Sequence of chain 1.G:
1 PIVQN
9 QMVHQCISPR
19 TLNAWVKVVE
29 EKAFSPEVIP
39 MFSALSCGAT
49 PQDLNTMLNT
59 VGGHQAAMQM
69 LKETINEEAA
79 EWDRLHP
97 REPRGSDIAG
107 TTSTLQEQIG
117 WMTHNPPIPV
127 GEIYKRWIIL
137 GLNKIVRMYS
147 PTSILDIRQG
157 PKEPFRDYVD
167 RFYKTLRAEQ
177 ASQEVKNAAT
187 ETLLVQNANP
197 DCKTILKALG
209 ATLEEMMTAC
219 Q

Sequence of chain 1.L:
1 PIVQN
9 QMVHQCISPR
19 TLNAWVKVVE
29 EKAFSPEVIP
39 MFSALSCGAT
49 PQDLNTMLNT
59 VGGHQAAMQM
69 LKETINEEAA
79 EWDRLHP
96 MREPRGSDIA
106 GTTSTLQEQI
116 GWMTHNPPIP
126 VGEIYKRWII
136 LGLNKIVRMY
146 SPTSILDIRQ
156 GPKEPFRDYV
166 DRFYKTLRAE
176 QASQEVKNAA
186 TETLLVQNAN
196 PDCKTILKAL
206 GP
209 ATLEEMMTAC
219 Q

Binding-site contacts:
Ligand atom F1 contacts residue LYS70 of chain 1.L at 3.4 Å.
Ligand atom C24 contacts residue ASN57 of chain 1.L at 3.7 Å.
Ligand atom C18 contacts residue LYS70 of chain 1.L at 3.5 Å.
Ligand atom N4 contacts residue ASN57 of chain 1.L at 2.7 Å (h-bond).
Ligand atom O5 contacts residue THR107 of chain 1.L at 3.1 Å.
Ligand atom C21 contacts residue ASN57 of chain 1.L at 3.3 Å.
Ligand atom O3 contacts residue ARG173 of chain 1.G at 3.5 Å (salt-bridge).
Ligand atom O3 contacts residue ASN57 of chain 1.L at 3.6 Å (h-bond).
Ligand atom C35 contacts residue ASN74 of chain 1.L at 3.1 Å.
Ligand atom N1 contacts residue ASN183 of chain 1.G at 2.9 Å (h-bond).
Ligand atom C30 contacts residue ASN53 of chain 1.L at 3.6 Å.
Ligand atom C7 contacts residue LYS70 of chain 1.L at 3.5 Å.
Ligand atom C22 contacts residue ASN53 of chain 1.L at 3.5 Å.
Ligand atom C1 contacts residue GLN67 of chain 1.L at 3.2 Å.
Ligand atom C15 contacts residue ASN57 of chain 1.L at 3.2 Å.
Ligand atom C3 contacts residue ASN183 of chain 1.G at 3.2 Å.
Ligand atom F2 contacts residue MET66 of chain 1.L at 3.0 Å.
Ligand atom C11 contacts residue ASN57 of chain 1.L at 3.7 Å.
Ligand atom N6 contacts residue ASN57 of chain 1.L at 3.1 Å (h-bond).
Ligand atom C25 contacts residue GLY106 of chain 1.L at 3.6 Å.
Ligand atom C13 contacts residue ASN57 of chain 1.L at 3.5 Å.
Ligand atom C19 contacts residue MET66 of chain 1.L at 3.2 Å (hydrophobic).
Ligand atom C1 contacts residue THR186 of chain 1.G at 3.6 Å.
Ligand atom C30 contacts residue TYR130 of chain 1.L at 3.4 Å (hydrophobic).
Ligand atom C35 contacts residue ILE73 of chain 1.L at 3.3 Å (hydrophobic).
Ligand atom C31 contacts residue TYR130 of chain 1.L at 3.5 Å (hydrophobic).
Ligand atom C2 contacts residue THR186 of chain 1.G at 3.7 Å.
Ligand atom C12 contacts residue ASN57 of chain 1.L at 3.6 Å.
Ligand atom C23 contacts residue ASN53 of chain 1.L at 3.5 Å.
Ligand atom C3 contacts residue LYS182 of chain 1.G at 3.6 Å.
Ligand atom F1 contacts residue LEU69 of chain 1.L at 3.3 Å.
Ligand atom F1 contacts residue ILE73 of chain 1.L at 3.3 Å.
Ligand atom C4 contacts residue LYS182 of chain 1.G at 3.6 Å.
Ligand atom N1 contacts residue THR186 of chain 1.G at 3.4 Å (h-bond).
Ligand atom C17 contacts residue LEU56 of chain 1.L at 3.7 Å (hydrophobic).
Ligand atom C21 contacts residue LEU56 of chain 1.L at 3.7 Å (hydrophobic).
Ligand atom C6 contacts residue GLN67 of chain 1.L at 3.3 Å.
Ligand atom C28 contacts residue ASN57 of chain 1.L at 3.5 Å.
Ligand atom C2 contacts residue ASN183 of chain 1.G at 3.5 Å.
Ligand atom C1 contacts residue TYR169 of chain 1.G at 3.6 Å (hydrophobic).

The small molecule below binds the protein below.
Small molecule (SMILES): COc1ccc(-n2c([C@H](Cc3cc(F)cc(F)c3)NC(=O)CN3CCN(S(=O)(=O)c4ccc(N)cc4)CC3=O)nc3ccccc3c2=O)cc1